Sequence of chain 27.E:
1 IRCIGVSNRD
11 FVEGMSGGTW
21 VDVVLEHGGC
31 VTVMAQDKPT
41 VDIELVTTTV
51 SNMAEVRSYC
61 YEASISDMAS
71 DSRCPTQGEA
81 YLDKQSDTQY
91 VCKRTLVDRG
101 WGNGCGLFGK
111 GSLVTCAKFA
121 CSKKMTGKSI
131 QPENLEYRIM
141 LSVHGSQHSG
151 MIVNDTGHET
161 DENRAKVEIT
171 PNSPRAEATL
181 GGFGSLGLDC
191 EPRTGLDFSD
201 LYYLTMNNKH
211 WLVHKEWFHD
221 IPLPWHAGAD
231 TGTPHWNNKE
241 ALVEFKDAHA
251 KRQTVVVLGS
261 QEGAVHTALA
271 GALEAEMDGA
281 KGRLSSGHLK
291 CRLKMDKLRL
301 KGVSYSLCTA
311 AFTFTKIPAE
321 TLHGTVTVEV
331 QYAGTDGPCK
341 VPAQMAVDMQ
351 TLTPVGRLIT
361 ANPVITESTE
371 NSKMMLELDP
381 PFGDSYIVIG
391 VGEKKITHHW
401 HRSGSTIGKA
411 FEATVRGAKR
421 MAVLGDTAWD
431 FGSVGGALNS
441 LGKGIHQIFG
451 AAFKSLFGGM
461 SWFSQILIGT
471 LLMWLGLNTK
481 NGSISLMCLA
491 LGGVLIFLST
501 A

Binding-site contacts:
Ligand atom C1 contacts residue THR156 of chain 27.E at 3.4 Å.
Ligand atom C7 contacts residue ASN154 of chain 27.E at 2.0 Å.
Ligand atom C8 contacts residue ASN154 of chain 27.E at 2.4 Å.
Ligand atom C5 contacts residue THR156 of chain 27.E at 3.8 Å.
Ligand atom C7 contacts residue GLY150 of chain 27.E at 3.9 Å.
Ligand atom O7 contacts residue MET151 of chain 27.E at 3.6 Å.
Ligand atom C8 contacts residue VAL153 of chain 27.E at 4.3 Å (hydrophobic).
Ligand atom C1 contacts residue ASN154 of chain 27.E at 2.9 Å.
Ligand atom C3 contacts residue ASN154 of chain 27.E at 3.6 Å.
Ligand atom O7 contacts residue ASN154 of chain 27.E at 3.2 Å (h-bond).
Ligand atom N2 contacts residue ASN154 of chain 27.E at 1.4 Å (h-bond).
Ligand atom C8 contacts residue GLY150 of chain 27.E at 3.5 Å.
Ligand atom C2 contacts residue ASN154 of chain 27.E at 2.6 Å.
Ligand atom C7 contacts residue MET151 of chain 27.E at 4.3 Å (hydrophobic).
Ligand atom C6 contacts residue THR156 of chain 27.E at 4.4 Å.
Ligand atom O5 contacts residue THR156 of chain 27.E at 3.2 Å (h-bond).
Ligand atom O7 contacts residue GLY150 of chain 27.E at 3.7 Å.
Ligand atom O5 contacts residue ASN154 of chain 27.E at 4.2 Å.
Ligand atom O6 contacts residue THR156 of chain 27.E at 3.5 Å (h-bond).
Ligand atom O3 contacts residue ASN154 of chain 27.E at 4.1 Å.

This small molecule binds to this protein.
Small molecule (SMILES): CC(=O)N[C@H]1[C@H](O[C@H]2[C@H](O)[C@@H](NC(C)=O)CO[C@@H]2CO)O[C@H](CO)[C@@H](O)[C@@H]1O